The small molecule below binds the protein below.
Small molecule (SMILES): CC(=O)N[C@@H]1[C@@H](O)[C@H](O)[C@@H](CO)O[C@H]1O

Sequence of chain 3.L:
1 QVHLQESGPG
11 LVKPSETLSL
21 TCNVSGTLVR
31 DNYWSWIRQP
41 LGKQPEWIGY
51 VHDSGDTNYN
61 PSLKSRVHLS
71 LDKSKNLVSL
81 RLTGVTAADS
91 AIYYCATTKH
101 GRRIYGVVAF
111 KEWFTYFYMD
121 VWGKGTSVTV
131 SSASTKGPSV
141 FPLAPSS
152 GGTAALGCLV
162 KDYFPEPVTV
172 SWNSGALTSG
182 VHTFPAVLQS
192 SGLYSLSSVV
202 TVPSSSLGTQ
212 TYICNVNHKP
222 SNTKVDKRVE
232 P

Binding-site contacts:
Ligand atom C5 contacts residue ASN23 of chain 3.L at 3.8 Å.
Ligand atom C8 contacts residue SER7 of chain 3.L at 3.2 Å.
Ligand atom C2 contacts residue ASN23 of chain 3.L at 2.4 Å.
Ligand atom C1 contacts residue ASN23 of chain 3.L at 1.4 Å.
Ligand atom C4 contacts residue ASN23 of chain 3.L at 4.3 Å.
Ligand atom O7 contacts residue ASN23 of chain 3.L at 4.3 Å.
Ligand atom O6 contacts residue ASN23 of chain 3.L at 4.4 Å.
Ligand atom O7 contacts residue SER7 of chain 3.L at 4.1 Å.
Ligand atom O5 contacts residue ASN23 of chain 3.L at 2.6 Å (h-bond).
Ligand atom C8 contacts residue THR21 of chain 3.L at 3.8 Å.
Ligand atom N2 contacts residue ASN23 of chain 3.L at 2.7 Å (h-bond).
Ligand atom C7 contacts residue SER7 of chain 3.L at 3.8 Å.
Ligand atom C3 contacts residue ASN23 of chain 3.L at 3.7 Å.
Ligand atom C7 contacts residue ASN23 of chain 3.L at 3.7 Å.